The small molecule below binds the protein below.
Small molecule (SMILES): Cc1ncc(-c2ccc(Nc3cc4c(cn3)cc(-c3cnn(C)c3)n4C(=O)OC(C)C)cc2)n1C

Binding-site contacts:
Ligand atom C15 contacts residue GLY110 of chain 1.A at 3.6 Å.
Ligand atom C25 contacts residue ASN111 of chain 1.A at 3.6 Å.
Ligand atom N6 contacts residue PRO178 of chain 1.A at 3.4 Å.
Ligand atom N4 contacts residue GLY110 of chain 1.A at 3.1 Å (h-bond).
Ligand atom C10 contacts residue ILE168 of chain 1.A at 3.1 Å (hydrophobic).
Ligand atom C10 contacts residue GLU76 of chain 1.A at 3.7 Å.
Ligand atom N contacts residue GLU108 of chain 1.A at 3.7 Å.
Ligand atom C1 contacts residue LEU159 of chain 1.A at 3.5 Å (hydrophobic).
Ligand atom C8 contacts residue MET107 of chain 1.A at 3.5 Å (hydrophobic).
Ligand atom C1 contacts residue GLY110 of chain 1.A at 3.6 Å.
Ligand atom C23 contacts residue ASP113 of chain 1.A at 3.7 Å.
Ligand atom C18 contacts residue ILE36 of chain 1.A at 3.7 Å (hydrophobic).
Ligand atom N3 contacts residue LYS58 of chain 1.A at 3.1 Å (salt-bridge).
Ligand atom C16 contacts residue ILE36 of chain 1.A at 3.4 Å (hydrophobic).
Ligand atom C2 contacts residue GLY110 of chain 1.A at 3.6 Å.
Ligand atom C1 contacts residue GLU108 of chain 1.A at 3.0 Å.
Ligand atom N2 contacts residue ILE168 of chain 1.A at 3.7 Å.
Ligand atom C20 contacts residue GLY110 of chain 1.A at 3.5 Å.
Ligand atom C6 contacts residue MET107 of chain 1.A at 3.7 Å (hydrophobic).
Ligand atom C15 contacts residue ILE36 of chain 1.A at 3.6 Å (hydrophobic).
Ligand atom C20 contacts residue ASN111 of chain 1.A at 3.3 Å.
Ligand atom C8 contacts residue ILE168 of chain 1.A at 3.6 Å (hydrophobic).
Ligand atom N6 contacts residue SER116 of chain 1.A at 3.6 Å.
Ligand atom N4 contacts residue LEU159 of chain 1.A at 3.7 Å.
Ligand atom C19 contacts residue ASN111 of chain 1.A at 3.2 Å.
Ligand atom C25 contacts residue ILE112 of chain 1.A at 3.7 Å (hydrophobic).
Ligand atom N contacts residue CYS109 of chain 1.A at 3.5 Å.
Ligand atom N contacts residue LEU159 of chain 1.A at 3.5 Å.
Ligand atom C23 contacts residue PRO178 of chain 1.A at 3.2 Å (hydrophobic).
Ligand atom C7 contacts residue MET107 of chain 1.A at 3.7 Å (hydrophobic).
Ligand atom C13 contacts residue ILE36 of chain 1.A at 3.4 Å (hydrophobic).
Ligand atom C17 contacts residue ILE36 of chain 1.A at 3.5 Å (hydrophobic).
Ligand atom N1 contacts residue ILE168 of chain 1.A at 3.7 Å.
Ligand atom C contacts residue ALA56 of chain 1.A at 3.7 Å (hydrophobic).
Ligand atom C2 contacts residue LEU159 of chain 1.A at 3.7 Å (hydrophobic).
Ligand atom C1 contacts residue ALA56 of chain 1.A at 3.4 Å (hydrophobic).
Ligand atom C6 contacts residue ILE91 of chain 1.A at 3.3 Å (hydrophobic).
Ligand atom C11 contacts residue ILE168 of chain 1.A at 3.7 Å (hydrophobic).
Ligand atom N contacts residue GLY110 of chain 1.A at 2.8 Å (h-bond).
Ligand atom C16 contacts residue LEU159 of chain 1.A at 3.7 Å (hydrophobic).

Sequence of chain 1.A:
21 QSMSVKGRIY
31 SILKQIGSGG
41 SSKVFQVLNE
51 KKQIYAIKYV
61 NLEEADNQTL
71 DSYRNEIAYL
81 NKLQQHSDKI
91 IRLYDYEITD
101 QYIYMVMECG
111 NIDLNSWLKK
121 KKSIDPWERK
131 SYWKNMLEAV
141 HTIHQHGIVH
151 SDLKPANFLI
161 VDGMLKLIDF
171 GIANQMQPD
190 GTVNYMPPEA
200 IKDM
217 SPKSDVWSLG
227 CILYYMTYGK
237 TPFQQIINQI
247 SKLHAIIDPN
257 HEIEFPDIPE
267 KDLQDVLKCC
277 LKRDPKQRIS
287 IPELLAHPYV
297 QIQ